The small molecule below binds the protein below.
Small molecule (SMILES): O=C(O)CCc1ccc(-c2cccc([N+](=O)[O-])c2)s1

Binding-site contacts:
Ligand atom O3 contacts residue CYS304 of chain 1.A at 3.4 Å.
Ligand atom C12 contacts residue NAP1 of chain 1.B at 3.7 Å.
Ligand atom O3 contacts residue PRO311 of chain 1.A at 3.7 Å.
Ligand atom C19 contacts residue THR114 of chain 1.A at 3.5 Å.
Ligand atom C11 contacts residue NAP1 of chain 1.B at 3.5 Å.
Ligand atom C15 contacts residue CYS299 of chain 1.A at 3.7 Å (hydrophobic).
Ligand atom O4 contacts residue TRP112 of chain 1.A at 3.8 Å.
Ligand atom C5 contacts residue LEU301 of chain 1.A at 3.7 Å (hydrophobic).
Ligand atom C19 contacts residue TRP112 of chain 1.A at 3.5 Å (hydrophobic).
Ligand atom C17 contacts residue TRP112 of chain 1.A at 3.2 Å (hydrophobic).
Ligand atom C12 contacts residue TYR49 of chain 1.A at 3.5 Å (hydrophobic).
Ligand atom O14 contacts residue VAL48 of chain 1.A at 3.7 Å.
Ligand atom C7 contacts residue TRP112 of chain 1.A at 3.2 Å (hydrophobic).
Ligand atom O13 contacts residue TYR49 of chain 1.A at 2.7 Å (h-bond).
Ligand atom O14 contacts residue TYR49 of chain 1.A at 3.5 Å.
Ligand atom N2 contacts residue TYR310 of chain 1.A at 3.8 Å.
Ligand atom O4 contacts residue TYR310 of chain 1.A at 3.3 Å.
Ligand atom C6 contacts residue TRP112 of chain 1.A at 3.2 Å (hydrophobic).
Ligand atom N2 contacts residue CYS304 of chain 1.A at 3.7 Å.
Ligand atom C10 contacts residue TRP21 of chain 1.A at 3.5 Å (hydrophobic).
Ligand atom C18 contacts residue TRP112 of chain 1.A at 3.4 Å (hydrophobic).
Ligand atom O4 contacts residue LEU301 of chain 1.A at 3.0 Å (h-bond).
Ligand atom C16 contacts residue LEU301 of chain 1.A at 3.6 Å (hydrophobic).
Ligand atom N2 contacts residue TRP112 of chain 1.A at 3.6 Å.
Ligand atom C17 contacts residue PHE123 of chain 1.A at 3.8 Å (hydrophobic).
Ligand atom C7 contacts residue LEU301 of chain 1.A at 3.6 Å (hydrophobic).
Ligand atom O4 contacts residue ALA300 of chain 1.A at 3.7 Å.
Ligand atom O3 contacts residue TYR310 of chain 1.A at 3.2 Å.
Ligand atom C5 contacts residue TRP112 of chain 1.A at 3.3 Å (hydrophobic).
Ligand atom O13 contacts residue NAP1 of chain 1.B at 3.0 Å.
Ligand atom C19 contacts residue CYS304 of chain 1.A at 3.6 Å (hydrophobic).
Ligand atom C17 contacts residue TRP80 of chain 1.A at 3.7 Å (hydrophobic).
Ligand atom C1 contacts residue TRP112 of chain 1.A at 3.5 Å (hydrophobic).
Ligand atom C16 contacts residue TRP112 of chain 1.A at 3.6 Å (hydrophobic).
Ligand atom O13 contacts residue HIS111 of chain 1.A at 2.8 Å (h-bond).
Ligand atom S8 contacts residue TRP112 of chain 1.A at 3.4 Å (h-bond).
Ligand atom O14 contacts residue HIS111 of chain 1.A at 3.3 Å (h-bond).
Ligand atom C6 contacts residue LEU301 of chain 1.A at 3.5 Å (hydrophobic).
Ligand atom C11 contacts residue TRP21 of chain 1.A at 3.6 Å (hydrophobic).
Ligand atom C12 contacts residue HIS111 of chain 1.A at 3.3 Å.

Sequence of chain 1.A:
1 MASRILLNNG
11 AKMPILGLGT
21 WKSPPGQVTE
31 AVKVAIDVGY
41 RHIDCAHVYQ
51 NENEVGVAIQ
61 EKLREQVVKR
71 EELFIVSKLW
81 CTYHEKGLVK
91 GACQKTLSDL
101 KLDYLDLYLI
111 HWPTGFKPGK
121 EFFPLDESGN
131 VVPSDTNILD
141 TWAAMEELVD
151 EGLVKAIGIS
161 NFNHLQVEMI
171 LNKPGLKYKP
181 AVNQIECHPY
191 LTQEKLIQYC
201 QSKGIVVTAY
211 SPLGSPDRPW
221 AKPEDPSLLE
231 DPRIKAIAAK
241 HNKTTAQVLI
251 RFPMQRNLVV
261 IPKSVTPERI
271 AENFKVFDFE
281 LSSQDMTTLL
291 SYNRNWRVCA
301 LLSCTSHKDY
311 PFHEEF